A protein and the small-molecule ligand that binds it are described below.
Small molecule (SMILES): CC(=O)N[C@H]1[C@H](O[C@H]2[C@H](O)[C@@H](NC(C)=O)CO[C@@H]2CO)O[C@H](CO)[C@@H](O[C@@H]2O[C@H](CO[C@@H]3O[C@H](CO)[C@@H](O)[C@H](O[C@H]4O[C@H](CO)[C@@H](O)[C@H](O)[C@@H]4O)[C@@H]3O)[C@@H](O)[C@H](O[C@H]3O[C@H](CO)[C@@H](O)[C@H](O)[C@@H]3O[C@H]3O[C@H](CO)[C@@H](O)[C@H](O)[C@@H]3O)[C@@H]2O)[C@@H]1O

Sequence of chain 1.A:
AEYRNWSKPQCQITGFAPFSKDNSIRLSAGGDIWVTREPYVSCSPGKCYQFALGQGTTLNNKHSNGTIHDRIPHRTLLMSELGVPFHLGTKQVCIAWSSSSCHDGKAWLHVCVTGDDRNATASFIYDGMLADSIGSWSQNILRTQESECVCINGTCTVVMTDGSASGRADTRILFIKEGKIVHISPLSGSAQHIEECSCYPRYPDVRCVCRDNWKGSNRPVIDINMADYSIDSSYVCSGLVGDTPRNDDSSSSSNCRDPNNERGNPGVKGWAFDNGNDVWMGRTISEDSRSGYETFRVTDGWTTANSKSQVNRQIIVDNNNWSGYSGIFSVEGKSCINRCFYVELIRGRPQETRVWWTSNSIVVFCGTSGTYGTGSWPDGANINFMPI

Sequence of chain 1.C:
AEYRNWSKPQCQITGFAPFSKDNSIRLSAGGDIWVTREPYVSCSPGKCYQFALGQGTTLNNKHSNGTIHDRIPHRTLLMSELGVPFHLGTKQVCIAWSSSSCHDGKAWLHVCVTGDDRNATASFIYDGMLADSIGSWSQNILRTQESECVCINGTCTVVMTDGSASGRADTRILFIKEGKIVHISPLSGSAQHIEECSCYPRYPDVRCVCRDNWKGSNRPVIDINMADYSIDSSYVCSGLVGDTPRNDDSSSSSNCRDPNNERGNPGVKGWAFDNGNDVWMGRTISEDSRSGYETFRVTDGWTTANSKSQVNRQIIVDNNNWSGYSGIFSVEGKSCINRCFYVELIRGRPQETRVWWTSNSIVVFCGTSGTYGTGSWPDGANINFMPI

Binding-site contacts:
Ligand atom O6 contacts residue TYR386 of chain 1.A at 3.4 Å.
Ligand atom C5 contacts residue TYR386 of chain 1.A at 3.8 Å (hydrophobic).
Ligand atom C6 contacts residue GLY387 of chain 1.A at 3.3 Å.
Ligand atom O6 contacts residue THR388 of chain 1.A at 3.7 Å.
Ligand atom C6 contacts residue VAL325 of chain 1.A at 3.7 Å (hydrophobic).
Ligand atom C2 contacts residue ASN133 of chain 1.C at 2.4 Å.
Ligand atom O4 contacts residue GLN324 of chain 1.A at 3.8 Å.
Ligand atom O2 contacts residue ASN326 of chain 1.A at 3.5 Å (h-bond).
Ligand atom C3 contacts residue ASN326 of chain 1.A at 3.7 Å.
Ligand atom C7 contacts residue ASN133 of chain 1.C at 3.1 Å.
Ligand atom N2 contacts residue ASN133 of chain 1.C at 2.8 Å (h-bond).
Ligand atom O5 contacts residue THR388 of chain 1.A at 3.5 Å.
Ligand atom C8 contacts residue TYR386 of chain 1.A at 3.9 Å (hydrophobic).
Ligand atom C2 contacts residue GLN324 of chain 1.A at 3.6 Å.
Ligand atom O6 contacts residue GLY387 of chain 1.A at 2.8 Å (h-bond).
Ligand atom C6 contacts residue TYR386 of chain 1.A at 3.3 Å (hydrophobic).
Ligand atom C6 contacts residue ARG327 of chain 1.A at 3.8 Å.
Ligand atom C5 contacts residue ARG327 of chain 1.A at 3.8 Å.
Ligand atom O5 contacts residue TYR386 of chain 1.A at 3.7 Å.
Ligand atom C2 contacts residue ARG327 of chain 1.A at 3.8 Å.
Ligand atom O7 contacts residue ASN133 of chain 1.C at 3.2 Å (h-bond).
Ligand atom O2 contacts residue ARG327 of chain 1.A at 3.3 Å.
Ligand atom O5 contacts residue ASN326 of chain 1.A at 3.6 Å (h-bond).
Ligand atom C3 contacts residue ASN133 of chain 1.C at 3.8 Å.
Ligand atom C1 contacts residue THR388 of chain 1.A at 3.9 Å.
Ligand atom O5 contacts residue VAL325 of chain 1.A at 3.8 Å.
Ligand atom C3 contacts residue GLN324 of chain 1.A at 3.6 Å.
Ligand atom C1 contacts residue ASN133 of chain 1.C at 1.4 Å.
Ligand atom O3 contacts residue ASN326 of chain 1.A at 3.2 Å (h-bond).
Ligand atom O4 contacts residue ARG327 of chain 1.A at 3.6 Å.
Ligand atom O3 contacts residue GLN324 of chain 1.A at 3.4 Å (h-bond).
Ligand atom C5 contacts residue ASN133 of chain 1.C at 3.7 Å.
Ligand atom O2 contacts residue VAL325 of chain 1.A at 3.5 Å.
Ligand atom O5 contacts residue ASN133 of chain 1.C at 2.4 Å (h-bond).
Ligand atom C4 contacts residue GLN324 of chain 1.A at 3.4 Å.
Ligand atom O4 contacts residue ASN326 of chain 1.A at 3.6 Å (h-bond).
Ligand atom O4 contacts residue ARG327 of chain 1.A at 3.2 Å (salt-bridge).
Ligand atom C2 contacts residue THR388 of chain 1.A at 3.9 Å.
Ligand atom O2 contacts residue GLN324 of chain 1.A at 2.7 Å (h-bond).
Ligand atom O5 contacts residue GLY387 of chain 1.A at 3.2 Å.